This small molecule binds to this protein.
Small molecule (SMILES): CC[C@H]1OC(=O)[C@H](C)[C@@H](O[C@H]2O[C@@H](C)C[C@@H](N(C)C)[C@@H]2O)[C@@H](C)C[C@H](C)C(=O)/C=C/[C@H]1C

Sequence of chain 1.B:
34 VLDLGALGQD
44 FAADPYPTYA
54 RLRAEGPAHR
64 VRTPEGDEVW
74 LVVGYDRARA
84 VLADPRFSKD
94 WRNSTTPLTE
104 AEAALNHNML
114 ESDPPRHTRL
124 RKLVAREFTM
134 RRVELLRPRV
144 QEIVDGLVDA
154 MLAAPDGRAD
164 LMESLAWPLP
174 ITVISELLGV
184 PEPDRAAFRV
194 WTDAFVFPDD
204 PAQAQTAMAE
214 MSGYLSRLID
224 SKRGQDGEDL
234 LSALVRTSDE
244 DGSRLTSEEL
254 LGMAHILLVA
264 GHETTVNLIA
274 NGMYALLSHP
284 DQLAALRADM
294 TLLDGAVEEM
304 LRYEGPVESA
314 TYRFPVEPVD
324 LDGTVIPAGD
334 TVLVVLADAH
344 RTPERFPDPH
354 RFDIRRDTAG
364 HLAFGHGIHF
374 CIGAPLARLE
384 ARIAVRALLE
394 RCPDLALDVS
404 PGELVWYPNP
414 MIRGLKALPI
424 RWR

Binding-site contacts:
Ligand atom C9 contacts residue MET211 of chain 1.B at 4.0 Å (hydrophobic).
Ligand atom C12 contacts residue GLU114 of chain 1.B at 3.6 Å.
Ligand atom C21 contacts residue GLU266 of chain 1.B at 3.8 Å.
Ligand atom C20 contacts residue PHE198 of chain 1.B at 3.3 Å (hydrophobic).
Ligand atom C13 contacts residue TRP94 of chain 1.B at 3.4 Å (hydrophobic).
Ligand atom C1 contacts residue LEU113 of chain 1.B at 3.6 Å (hydrophobic).
Ligand atom C13 contacts residue GLU114 of chain 1.B at 3.0 Å.
Ligand atom C17 contacts residue PHE198 of chain 1.B at 3.4 Å (hydrophobic).
Ligand atom O2 contacts residue ALA263 of chain 1.B at 2.7 Å.
Ligand atom O6 contacts residue ILE415 of chain 1.B at 2.8 Å.
Ligand atom C10 contacts residue MET211 of chain 1.B at 3.9 Å (hydrophobic).
Ligand atom C14 contacts residue ASN109 of chain 1.B at 4.0 Å.
Ligand atom C14 contacts residue GLU114 of chain 1.B at 3.1 Å.
Ligand atom C3 contacts residue ALA263 of chain 1.B at 3.9 Å (hydrophobic).
Ligand atom O2 contacts residue VAL262 of chain 1.B at 3.9 Å.
Ligand atom O6 contacts residue GLU266 of chain 1.B at 3.0 Å.
Ligand atom C17 contacts residue GLU266 of chain 1.B at 3.4 Å.
Ligand atom C20 contacts residue ASN412 of chain 1.B at 3.7 Å.
Ligand atom C24 contacts residue VAL310 of chain 1.B at 3.9 Å (hydrophobic).
Ligand atom C6 contacts residue LEU113 of chain 1.B at 3.7 Å (hydrophobic).
Ligand atom C22 contacts residue GLU266 of chain 1.B at 3.9 Å.
Ligand atom C9 contacts residue HIS258 of chain 1.B at 3.5 Å.
Ligand atom C17 contacts residue VAL262 of chain 1.B at 3.4 Å (hydrophobic).
Ligand atom C10 contacts residue PHE198 of chain 1.B at 3.7 Å (hydrophobic).
Ligand atom C1 contacts residue HEM1 of chain 1.E at 3.5 Å.
Ligand atom C25 contacts residue VAL310 of chain 1.B at 3.4 Å (hydrophobic).
Ligand atom O4 contacts residue HIS258 of chain 1.B at 3.4 Å (h-bond).
Ligand atom C1 contacts residue ALA263 of chain 1.B at 3.4 Å (hydrophobic).
Ligand atom C20 contacts residue ILE415 of chain 1.B at 3.6 Å (hydrophobic).
Ligand atom C4 contacts residue ALA263 of chain 1.B at 3.8 Å (hydrophobic).
Ligand atom C11 contacts residue HIS258 of chain 1.B at 3.5 Å.
Ligand atom O1 contacts residue THR314 of chain 1.B at 3.7 Å.
Ligand atom C6 contacts residue ILE259 of chain 1.B at 3.8 Å (hydrophobic).
Ligand atom O6 contacts residue VAL199 of chain 1.B at 3.7 Å.
Ligand atom C21 contacts residue ILE415 of chain 1.B at 3.5 Å (hydrophobic).
Ligand atom O5 contacts residue GLU114 of chain 1.B at 2.5 Å (salt-bridge).
Ligand atom C15 contacts residue GLU114 of chain 1.B at 3.3 Å.
Ligand atom C14 contacts residue GLU105 of chain 1.B at 3.6 Å.
Ligand atom C10 contacts residue HIS258 of chain 1.B at 3.0 Å.
Ligand atom N1 contacts residue GLU114 of chain 1.B at 2.8 Å (salt-bridge).